A protein and the small-molecule ligand that binds it are described below.
Small molecule (SMILES): Cc1cc(CCCCCOc2ccc(C3=NCCO3)cc2)on1

Sequence of chain 11.A:
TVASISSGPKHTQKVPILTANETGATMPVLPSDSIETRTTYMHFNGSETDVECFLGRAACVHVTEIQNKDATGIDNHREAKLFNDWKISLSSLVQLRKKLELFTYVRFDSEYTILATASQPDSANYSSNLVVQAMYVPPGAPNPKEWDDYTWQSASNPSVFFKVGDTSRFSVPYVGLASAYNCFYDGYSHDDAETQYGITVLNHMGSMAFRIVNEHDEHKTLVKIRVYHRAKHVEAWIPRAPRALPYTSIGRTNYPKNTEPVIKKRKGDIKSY

Sequence of chain 11.C:
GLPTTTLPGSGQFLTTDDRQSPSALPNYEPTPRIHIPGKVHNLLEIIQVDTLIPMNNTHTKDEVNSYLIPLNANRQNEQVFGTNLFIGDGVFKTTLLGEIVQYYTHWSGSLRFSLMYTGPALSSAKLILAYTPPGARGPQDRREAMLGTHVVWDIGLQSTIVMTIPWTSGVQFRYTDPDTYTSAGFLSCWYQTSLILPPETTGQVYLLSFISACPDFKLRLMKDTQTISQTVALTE

Binding-site contacts:
Ligand atom O1B contacts residue TYR128 of chain 11.A at 3.4 Å (h-bond).
Ligand atom C4 contacts residue TYR197 of chain 11.A at 3.8 Å (hydrophobic).
Ligand atom C2C contacts residue MET221 of chain 11.A at 4.0 Å (hydrophobic).
Ligand atom C4A contacts residue PRO174 of chain 11.A at 3.1 Å (hydrophobic).
Ligand atom N3A contacts residue PRO174 of chain 11.A at 3.7 Å.
Ligand atom C5B contacts residue MET224 of chain 11.A at 3.8 Å (hydrophobic).
Ligand atom C1B contacts residue TYR128 of chain 11.A at 3.6 Å (hydrophobic).
Ligand atom C2A contacts residue TYR152 of chain 11.A at 3.6 Å (hydrophobic).
Ligand atom C3B contacts residue TYR152 of chain 11.A at 3.7 Å (hydrophobic).
Ligand atom C5A contacts residue ALA150 of chain 11.A at 3.6 Å (hydrophobic).
Ligand atom C4C contacts residue VAL191 of chain 11.A at 3.0 Å (hydrophobic).
Ligand atom C3B contacts residue VAL188 of chain 11.A at 3.8 Å (hydrophobic).
Ligand atom N3A contacts residue PHE186 of chain 11.A at 4.0 Å.
Ligand atom C4 contacts residue LEU106 of chain 11.A at 3.9 Å (hydrophobic).
Ligand atom C1C contacts residue TYR128 of chain 11.A at 3.7 Å (hydrophobic).
Ligand atom C1B contacts residue ILE104 of chain 11.A at 4.0 Å (hydrophobic).
Ligand atom N2 contacts residue LEU106 of chain 11.A at 3.8 Å.
Ligand atom C1B contacts residue VAL188 of chain 11.A at 3.8 Å (hydrophobic).
Ligand atom C2A contacts residue PHE186 of chain 11.A at 3.3 Å (hydrophobic).
Ligand atom C5B contacts residue TYR128 of chain 11.A at 4.0 Å (hydrophobic).
Ligand atom C5C contacts residue VAL191 of chain 11.A at 3.8 Å (hydrophobic).
Ligand atom O1 contacts residue LEU106 of chain 11.A at 3.8 Å.
Ligand atom C5B contacts residue PHE186 of chain 11.A at 3.9 Å (hydrophobic).
Ligand atom C6B contacts residue TYR128 of chain 11.A at 3.3 Å (hydrophobic).
Ligand atom C5A contacts residue PHE186 of chain 11.A at 3.5 Å (hydrophobic).
Ligand atom C2C contacts residue TYR197 of chain 11.A at 3.7 Å (hydrophobic).
Ligand atom C3C contacts residue TYR128 of chain 11.A at 3.4 Å (hydrophobic).
Ligand atom C5A contacts residue VAL176 of chain 11.A at 3.6 Å (hydrophobic).
Ligand atom O1 contacts residue MET221 of chain 11.A at 3.9 Å.
Ligand atom O1B contacts residue ILE104 of chain 11.A at 3.9 Å.
Ligand atom C4B contacts residue PHE186 of chain 11.A at 3.6 Å (hydrophobic).
Ligand atom C1C contacts residue LEU106 of chain 11.A at 3.8 Å (hydrophobic).
Ligand atom C5 contacts residue LEU106 of chain 11.A at 3.8 Å (hydrophobic).
Ligand atom C6B contacts residue ILE104 of chain 11.A at 3.6 Å (hydrophobic).
Ligand atom C4C contacts residue VAL188 of chain 11.A at 3.7 Å (hydrophobic).
Ligand atom N3A contacts residue TYR152 of chain 11.A at 3.5 Å.
Ligand atom O1A contacts residue PHE186 of chain 11.A at 3.0 Å.
Ligand atom C4B contacts residue TYR152 of chain 11.A at 3.8 Å (hydrophobic).
Ligand atom C2B contacts residue VAL188 of chain 11.A at 3.5 Å (hydrophobic).
Ligand atom N3A contacts residue ALA24 of chain 11.C at 3.8 Å.